Binding-site contacts:
Ligand atom O contacts residue MET103 of chain 1.B at 4.0 Å.
Ligand atom C5 contacts residue NAD1 of chain 1.G at 3.7 Å.
Ligand atom C contacts residue NAD1 of chain 1.G at 3.3 Å.
Ligand atom C contacts residue MET161 of chain 1.B at 4.1 Å (hydrophobic).
Ligand atom C contacts residue PHE149 of chain 1.B at 3.9 Å (hydrophobic).
Ligand atom N2 contacts residue MET98 of chain 1.B at 2.9 Å (h-bond).
Ligand atom N1 contacts residue PHE97 of chain 1.B at 3.5 Å.
Ligand atom C7 contacts residue MET98 of chain 1.B at 3.6 Å (hydrophobic).
Ligand atom S contacts residue MET199 of chain 1.B at 3.8 Å.
Ligand atom N2 contacts residue GLY96 of chain 1.B at 4.4 Å.
Ligand atom N3 contacts residue MET103 of chain 1.B at 3.6 Å.
Ligand atom C2 contacts residue MET103 of chain 1.B at 4.4 Å (hydrophobic).
Ligand atom C9 contacts residue PRO99 of chain 1.B at 4.0 Å (hydrophobic).
Ligand atom C9 contacts residue GLN100 of chain 1.B at 3.5 Å.
Ligand atom N1 contacts residue GLY96 of chain 1.B at 3.7 Å.
Ligand atom C contacts residue LYS165 of chain 1.B at 4.1 Å.
Ligand atom N contacts residue NAD1 of chain 1.G at 3.0 Å (h-bond).
Ligand atom C8 contacts residue MET98 of chain 1.B at 3.4 Å (hydrophobic).
Ligand atom C3 contacts residue NAD1 of chain 1.G at 4.1 Å.
Ligand atom S1 contacts residue MET103 of chain 1.B at 4.1 Å.
Ligand atom N1 contacts residue MET98 of chain 1.B at 3.8 Å.
Ligand atom C2 contacts residue MET199 of chain 1.B at 4.1 Å (hydrophobic).
Ligand atom N2 contacts residue MET103 of chain 1.B at 3.9 Å.
Ligand atom C4 contacts residue NAD1 of chain 1.G at 4.3 Å.
Ligand atom S1 contacts residue ALA198 of chain 1.B at 4.0 Å.
Ligand atom C2 contacts residue TYR158 of chain 1.B at 3.8 Å (hydrophobic).
Ligand atom C7 contacts residue PHE97 of chain 1.B at 4.2 Å (hydrophobic).
Ligand atom O1 contacts residue ALA198 of chain 1.B at 3.1 Å.
Ligand atom N2 contacts residue PHE97 of chain 1.B at 3.4 Å.
Ligand atom C5 contacts residue GLY96 of chain 1.B at 3.4 Å.
Ligand atom C8 contacts residue MET103 of chain 1.B at 4.0 Å (hydrophobic).
Ligand atom C1 contacts residue NAD1 of chain 1.G at 3.5 Å.
Ligand atom C9 contacts residue MET98 of chain 1.B at 3.4 Å (hydrophobic).
Ligand atom C2 contacts residue NAD1 of chain 1.G at 3.7 Å.
Ligand atom C7 contacts residue MET103 of chain 1.B at 3.6 Å (hydrophobic).
Ligand atom N3 contacts residue PHE97 of chain 1.B at 4.2 Å.
Ligand atom N3 contacts residue MET98 of chain 1.B at 2.6 Å (h-bond).
Ligand atom S contacts residue NAD1 of chain 1.G at 4.2 Å.
Ligand atom O1 contacts residue NAD1 of chain 1.G at 3.6 Å.
Ligand atom C4 contacts residue ALA198 of chain 1.B at 4.4 Å (hydrophobic).

Sequence of chain 1.B:
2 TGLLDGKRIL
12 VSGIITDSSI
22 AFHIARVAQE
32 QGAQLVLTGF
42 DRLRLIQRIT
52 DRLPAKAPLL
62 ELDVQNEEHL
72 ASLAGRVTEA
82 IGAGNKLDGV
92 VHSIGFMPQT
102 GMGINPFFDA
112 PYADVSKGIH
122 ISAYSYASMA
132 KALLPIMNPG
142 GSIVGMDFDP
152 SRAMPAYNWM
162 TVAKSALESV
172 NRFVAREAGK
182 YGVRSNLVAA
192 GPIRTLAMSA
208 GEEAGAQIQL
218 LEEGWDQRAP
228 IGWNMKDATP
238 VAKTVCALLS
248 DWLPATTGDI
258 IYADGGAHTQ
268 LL

The small molecule below binds the protein below.
Small molecule (SMILES): Cc1csc([C@](C)(O)c2n[nH]/c(=N/C(=O)Cc3c(F)cccc3F)s2)n1